Sequence of chain 1.A:
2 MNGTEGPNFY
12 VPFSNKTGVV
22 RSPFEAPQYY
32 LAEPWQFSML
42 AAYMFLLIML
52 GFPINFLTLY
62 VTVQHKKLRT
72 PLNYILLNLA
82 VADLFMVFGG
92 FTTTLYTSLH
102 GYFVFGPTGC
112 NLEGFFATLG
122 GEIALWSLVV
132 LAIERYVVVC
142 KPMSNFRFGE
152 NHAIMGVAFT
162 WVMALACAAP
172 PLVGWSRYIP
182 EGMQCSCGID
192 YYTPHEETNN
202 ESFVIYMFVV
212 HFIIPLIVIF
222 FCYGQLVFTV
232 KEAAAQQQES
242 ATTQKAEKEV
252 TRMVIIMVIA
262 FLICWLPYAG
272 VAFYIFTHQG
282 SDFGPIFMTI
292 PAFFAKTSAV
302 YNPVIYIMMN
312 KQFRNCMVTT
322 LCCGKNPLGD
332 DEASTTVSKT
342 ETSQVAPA

Binding-site contacts:
Ligand atom C6 contacts residue ARG22 of chain 1.A at 4.3 Å.
Ligand atom C6 contacts residue GLY19 of chain 1.A at 4.4 Å.
Ligand atom C2 contacts residue ASN16 of chain 1.A at 2.4 Å.
Ligand atom O5 contacts residue ASN16 of chain 1.A at 2.4 Å (h-bond).
Ligand atom O7 contacts residue THR5 of chain 1.A at 4.1 Å.
Ligand atom N2 contacts residue THR5 of chain 1.A at 4.3 Å.
Ligand atom C3 contacts residue VAL21 of chain 1.A at 3.8 Å (hydrophobic).
Ligand atom C5 contacts residue GLY19 of chain 1.A at 3.7 Å.
Ligand atom C5 contacts residue ASN16 of chain 1.A at 3.7 Å.
Ligand atom C1 contacts residue ASN16 of chain 1.A at 1.4 Å.
Ligand atom O3 contacts residue VAL21 of chain 1.A at 4.3 Å.
Ligand atom O7 contacts residue ARG22 of chain 1.A at 4.4 Å.
Ligand atom C1 contacts residue VAL21 of chain 1.A at 4.0 Å (hydrophobic).
Ligand atom C8 contacts residue THR5 of chain 1.A at 3.5 Å.
Ligand atom C1 contacts residue GLY19 of chain 1.A at 3.4 Å.
Ligand atom C8 contacts residue ASN16 of chain 1.A at 4.0 Å.
Ligand atom C4 contacts residue ASN16 of chain 1.A at 4.2 Å.
Ligand atom C2 contacts residue VAL21 of chain 1.A at 3.8 Å (hydrophobic).
Ligand atom O7 contacts residue PHE10 of chain 1.A at 4.2 Å.
Ligand atom C3 contacts residue ASN16 of chain 1.A at 3.8 Å.
Ligand atom C7 contacts residue ASN16 of chain 1.A at 3.8 Å.
Ligand atom C7 contacts residue VAL21 of chain 1.A at 3.8 Å (hydrophobic).
Ligand atom N2 contacts residue VAL21 of chain 1.A at 3.0 Å (h-bond).
Ligand atom N2 contacts residue ASN16 of chain 1.A at 2.8 Å (h-bond).
Ligand atom O7 contacts residue VAL21 of chain 1.A at 3.8 Å.
Ligand atom O7 contacts residue SER23 of chain 1.A at 4.3 Å.
Ligand atom C7 contacts residue THR5 of chain 1.A at 3.8 Å.
Ligand atom O5 contacts residue GLY19 of chain 1.A at 3.3 Å.

A small-molecule ligand and the protein it binds are described below.
Small molecule (SMILES): CC(=O)N[C@H]1[C@H](O[C@H]2[C@H](O)[C@@H](NC(C)=O)CO[C@@H]2CO)O[C@H](CO)[C@@H](O[C@H]2O[C@H](CO)[C@@H](O)[C@H](O)[C@@H]2O)[C@@H]1O